Binding-site contacts:
Ligand atom O31 contacts residue LYS164 of chain 1.B at 2.9 Å (salt-bridge).
Ligand atom C6 contacts residue ASN173 of chain 1.B at 3.8 Å.
Ligand atom C5 contacts residue HIS203 of chain 1.B at 3.5 Å.
Ligand atom O19 contacts residue HIS142 of chain 1.B at 2.9 Å.
Ligand atom O20 contacts residue LYS164 of chain 1.B at 4.1 Å.
Ligand atom O16 contacts residue ZN1 of chain 1.H at 3.5 Å.
Ligand atom C18 contacts residue ZN1 of chain 1.H at 3.4 Å.
Ligand atom C2 contacts residue TRP29 of chain 1.B at 3.8 Å (hydrophobic).
Ligand atom O16 contacts residue ZN1 of chain 1.G at 3.5 Å.
Ligand atom O17 contacts residue ILE26 of chain 1.B at 4.0 Å.
Ligand atom C18 contacts residue HIS142 of chain 1.B at 3.4 Å.
Ligand atom C22 contacts residue SER170 of chain 1.B at 3.1 Å.
Ligand atom C6 contacts residue ZN1 of chain 1.H at 3.7 Å.
Ligand atom O30 contacts residue LYS164 of chain 1.B at 3.6 Å (salt-bridge).
Ligand atom C11 contacts residue LYS164 of chain 1.B at 4.0 Å.
Ligand atom O30 contacts residue ILE171 of chain 1.B at 4.1 Å.
Ligand atom O16 contacts residue HIS142 of chain 1.B at 3.7 Å.
Ligand atom C18 contacts residue ASN173 of chain 1.B at 4.0 Å.
Ligand atom O16 contacts residue ASN173 of chain 1.B at 3.5 Å (h-bond).
Ligand atom C6 contacts residue HIS203 of chain 1.B at 3.9 Å.
Ligand atom C12 contacts residue VAL32 of chain 1.B at 4.0 Å (hydrophobic).
Ligand atom O8 contacts residue TRP29 of chain 1.B at 3.5 Å.
Ligand atom O19 contacts residue HIS203 of chain 1.B at 3.4 Å (h-bond).
Ligand atom C5 contacts residue ASN173 of chain 1.B at 4.1 Å.
Ligand atom O30 contacts residue GLY172 of chain 1.B at 3.8 Å.
Ligand atom C18 contacts residue HIS203 of chain 1.B at 3.9 Å.
Ligand atom C18 contacts residue LYS164 of chain 1.B at 4.2 Å.
Ligand atom O19 contacts residue ZN1 of chain 1.G at 4.1 Å.
Ligand atom O30 contacts residue HIS142 of chain 1.B at 3.4 Å.
Ligand atom O19 contacts residue CYS161 of chain 1.B at 3.4 Å.
Ligand atom C11 contacts residue HIS203 of chain 1.B at 3.5 Å.
Ligand atom O19 contacts residue ZN1 of chain 1.H at 2.4 Å.
Ligand atom O20 contacts residue SER170 of chain 1.B at 4.1 Å.
Ligand atom O31 contacts residue HIS203 of chain 1.B at 3.2 Å.
Ligand atom C22 contacts residue LYS164 of chain 1.B at 3.7 Å.
Ligand atom C5 contacts residue ZN1 of chain 1.H at 3.6 Å.
Ligand atom C4 contacts residue HIS203 of chain 1.B at 3.6 Å.
Ligand atom C3 contacts residue TRP29 of chain 1.B at 3.9 Å (hydrophobic).
Ligand atom O30 contacts residue ASN173 of chain 1.B at 3.2 Å (h-bond).
Ligand atom O8 contacts residue VAL32 of chain 1.B at 3.8 Å.

A protein and the small-molecule ligand that binds it are described below.
Small molecule (SMILES): CO[C@@H]1O[C@@H](C)Cc2oc3cc(O)c(O)c(C(=O)O)c3c(=O)c21

Sequence of chain 1.B:
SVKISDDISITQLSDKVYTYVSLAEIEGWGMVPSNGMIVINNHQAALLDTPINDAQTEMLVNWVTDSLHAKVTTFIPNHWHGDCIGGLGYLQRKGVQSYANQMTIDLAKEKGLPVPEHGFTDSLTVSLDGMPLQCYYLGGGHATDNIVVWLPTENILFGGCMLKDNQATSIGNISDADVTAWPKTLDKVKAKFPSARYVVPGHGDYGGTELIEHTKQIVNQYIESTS